This small molecule binds to this protein.
Small molecule (SMILES): C[C@H](CP(=O)(O)[C@H](Cc1ccccc1)NC(=O)[C@H](N)Cc1nnn[nH]1)C(=O)N[C@@H](C)C(N)=O

Binding-site contacts:
Ligand atom O contacts residue HIS491 of chain 1.B at 3.4 Å.
Ligand atom CAY contacts residue TYR501 of chain 1.B at 3.6 Å (hydrophobic).
Ligand atom OAH contacts residue HIS365 of chain 1.B at 3.1 Å (h-bond).
Ligand atom OAG contacts residue SER333 of chain 1.B at 2.9 Å.
Ligand atom CAL contacts residue PHE490 of chain 1.B at 3.5 Å (hydrophobic).
Ligand atom CAQ contacts residue GLU362 of chain 1.B at 3.3 Å.
Ligand atom NAT contacts residue HIS388 of chain 1.B at 3.5 Å.
Ligand atom OAF contacts residue TYR501 of chain 1.B at 3.2 Å (h-bond).
Ligand atom CBE contacts residue ALA334 of chain 1.B at 3.3 Å (hydrophobic).
Ligand atom CAO contacts residue TYR501 of chain 1.B at 3.5 Å (hydrophobic).
Ligand atom O contacts residue GLN259 of chain 1.B at 3.1 Å (h-bond).
Ligand atom NAD contacts residue EDO1 of chain 1.Z at 2.6 Å (h-bond).
Ligand atom OAF contacts residue HIS331 of chain 1.B at 2.8 Å (h-bond).
Ligand atom CAP contacts residue HIS365 of chain 1.B at 3.5 Å.
Ligand atom CA contacts residue TYR501 of chain 1.B at 3.5 Å (hydrophobic).
Ligand atom NAS contacts residue PHE369 of chain 1.B at 3.5 Å.
Ligand atom OAI contacts residue HIS361 of chain 1.B at 3.4 Å (h-bond).
Ligand atom OAI contacts residue ZN1 of chain 1.U at 2.2 Å.
Ligand atom NAR contacts residue PHE369 of chain 1.B at 3.6 Å.
Ligand atom OAI contacts residue TYR501 of chain 1.B at 2.7 Å (h-bond).
Ligand atom O contacts residue TYR498 of chain 1.B at 2.5 Å (h-bond).
Ligand atom NAD contacts residue EDO1 of chain 1.BA at 2.9 Å (h-bond).
Ligand atom OAH contacts residue GLU362 of chain 1.B at 2.7 Å (salt-bridge).
Ligand atom C contacts residue GLN259 of chain 1.B at 3.3 Å.
Ligand atom OAH contacts residue HIS361 of chain 1.B at 3.5 Å (h-bond).
Ligand atom CAA contacts residue GLU362 of chain 1.B at 3.5 Å.
Ligand atom CAQ contacts residue ALA332 of chain 1.B at 3.0 Å (hydrophobic).
Ligand atom N contacts residue TYR501 of chain 1.B at 3.5 Å.
Ligand atom NAC contacts residue GLN259 of chain 1.B at 3.5 Å (h-bond).
Ligand atom OAH contacts residue ZN1 of chain 1.U at 2.6 Å.
Ligand atom PBG contacts residue ZN1 of chain 1.U at 2.9 Å.
Ligand atom OAG contacts residue ALA334 of chain 1.B at 2.8 Å (h-bond).
Ligand atom NAW contacts residue HIS388 of chain 1.B at 3.2 Å.
Ligand atom OAI contacts residue GLU389 of chain 1.B at 3.2 Å (salt-bridge).
Ligand atom OAF contacts residue HIS491 of chain 1.B at 3.1 Å (h-bond).
Ligand atom C contacts residue TYR498 of chain 1.B at 3.4 Å (hydrophobic).
Ligand atom O contacts residue LYS489 of chain 1.B at 2.7 Å (salt-bridge).
Ligand atom CBF contacts residue ALA332 of chain 1.B at 3.5 Å (hydrophobic).
Ligand atom NAD contacts residue ALA334 of chain 1.B at 3.2 Å (h-bond).
Ligand atom CAN contacts residue PHE490 of chain 1.B at 3.5 Å (hydrophobic).

Sequence of chain 1.B:
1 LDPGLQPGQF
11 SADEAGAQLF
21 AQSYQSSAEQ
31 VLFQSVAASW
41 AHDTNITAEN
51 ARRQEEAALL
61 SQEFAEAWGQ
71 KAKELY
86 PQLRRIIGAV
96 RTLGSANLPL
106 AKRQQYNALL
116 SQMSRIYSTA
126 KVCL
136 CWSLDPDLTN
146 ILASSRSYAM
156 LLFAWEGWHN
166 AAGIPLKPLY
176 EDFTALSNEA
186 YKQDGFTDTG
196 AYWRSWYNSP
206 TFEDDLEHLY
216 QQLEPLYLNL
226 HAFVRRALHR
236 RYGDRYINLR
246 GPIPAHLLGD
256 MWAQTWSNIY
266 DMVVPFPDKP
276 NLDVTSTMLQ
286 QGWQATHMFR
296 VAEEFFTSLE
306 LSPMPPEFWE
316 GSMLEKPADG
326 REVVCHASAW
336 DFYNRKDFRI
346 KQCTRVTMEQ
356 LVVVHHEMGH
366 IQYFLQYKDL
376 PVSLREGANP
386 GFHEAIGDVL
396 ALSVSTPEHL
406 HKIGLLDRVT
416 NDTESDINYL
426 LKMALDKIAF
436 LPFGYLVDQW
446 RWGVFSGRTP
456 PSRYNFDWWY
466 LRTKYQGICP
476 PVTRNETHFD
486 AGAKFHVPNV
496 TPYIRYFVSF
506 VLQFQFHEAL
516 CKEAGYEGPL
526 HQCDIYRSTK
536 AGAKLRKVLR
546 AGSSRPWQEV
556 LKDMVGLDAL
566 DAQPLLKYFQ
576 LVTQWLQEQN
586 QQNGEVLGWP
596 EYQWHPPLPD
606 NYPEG